The protein below binds the small molecule below.
Small molecule (SMILES): OCCOCOCc1cc(CCCCCOc2c(Cl)cc(C3=NCCO3)cc2Cl)on1

Binding-site contacts:
Ligand atom C4 contacts residue LEU106 of chain 10.A at 2.5 Å (hydrophobic).
Ligand atom C5A contacts residue PHE186 of chain 10.A at 3.5 Å (hydrophobic).
Ligand atom C6B contacts residue TYR152 of chain 10.A at 3.8 Å (hydrophobic).
Ligand atom O1A contacts residue PHE186 of chain 10.A at 2.9 Å.
Ligand atom C3B contacts residue MET224 of chain 10.A at 3.4 Å (hydrophobic).
Ligand atom N3A contacts residue ALA24 of chain 10.C at 3.6 Å.
Ligand atom C31 contacts residue ASN219 of chain 10.A at 3.8 Å.
Ligand atom O1A contacts residue ALA150 of chain 10.A at 3.8 Å.
Ligand atom N2 contacts residue ASN219 of chain 10.A at 3.4 Å (h-bond).
Ligand atom C31 contacts residue LEU106 of chain 10.A at 3.8 Å (hydrophobic).
Ligand atom C4C contacts residue TYR128 of chain 10.A at 3.5 Å (hydrophobic).
Ligand atom C3C contacts residue ILE104 of chain 10.A at 3.6 Å (hydrophobic).
Ligand atom C4B contacts residue PHE186 of chain 10.A at 3.4 Å (hydrophobic).
Ligand atom C4A contacts residue PRO174 of chain 10.A at 3.3 Å (hydrophobic).
Ligand atom C1C contacts residue TYR128 of chain 10.A at 3.5 Å (hydrophobic).
Ligand atom C4A contacts residue SER175 of chain 10.A at 3.8 Å.
Ligand atom C2B contacts residue MET224 of chain 10.A at 3.6 Å (hydrophobic).
Ligand atom CL2 contacts residue ILE104 of chain 10.A at 3.1 Å.
Ligand atom C4A contacts residue VAL176 of chain 10.A at 3.7 Å (hydrophobic).
Ligand atom N3A contacts residue PRO174 of chain 10.A at 3.6 Å (h-bond).
Ligand atom C2D contacts residue SER107 of chain 10.A at 3.8 Å.
Ligand atom O1D contacts residue SER107 of chain 10.A at 3.2 Å.
Ligand atom C1B contacts residue TYR152 of chain 10.A at 3.8 Å (hydrophobic).
Ligand atom C5B contacts residue TYR152 of chain 10.A at 3.8 Å (hydrophobic).
Ligand atom CL1 contacts residue VAL188 of chain 10.A at 3.5 Å.
Ligand atom O1 contacts residue MET221 of chain 10.A at 3.1 Å (h-bond).
Ligand atom C5A contacts residue ALA150 of chain 10.A at 3.2 Å (hydrophobic).
Ligand atom C3D contacts residue LEU116 of chain 10.A at 3.6 Å (hydrophobic).
Ligand atom C6B contacts residue VAL188 of chain 10.A at 3.8 Å (hydrophobic).
Ligand atom C5C contacts residue VAL188 of chain 10.A at 2.9 Å (hydrophobic).
Ligand atom C5A contacts residue VAL176 of chain 10.A at 3.2 Å (hydrophobic).
Ligand atom C1B contacts residue VAL188 of chain 10.A at 3.8 Å (hydrophobic).
Ligand atom C2A contacts residue PHE186 of chain 10.A at 3.3 Å (hydrophobic).
Ligand atom N2 contacts residue MET221 of chain 10.A at 3.5 Å (h-bond).
Ligand atom C3 contacts residue LEU106 of chain 10.A at 3.4 Å (hydrophobic).
Ligand atom CL2 contacts residue MET224 of chain 10.A at 2.9 Å.
Ligand atom C5 contacts residue LEU106 of chain 10.A at 3.5 Å (hydrophobic).
Ligand atom C3B contacts residue PHE186 of chain 10.A at 3.7 Å (hydrophobic).
Ligand atom O1B contacts residue TYR152 of chain 10.A at 3.8 Å.
Ligand atom CL1 contacts residue LEU25 of chain 10.C at 3.5 Å.

Sequence of chain 6.C:
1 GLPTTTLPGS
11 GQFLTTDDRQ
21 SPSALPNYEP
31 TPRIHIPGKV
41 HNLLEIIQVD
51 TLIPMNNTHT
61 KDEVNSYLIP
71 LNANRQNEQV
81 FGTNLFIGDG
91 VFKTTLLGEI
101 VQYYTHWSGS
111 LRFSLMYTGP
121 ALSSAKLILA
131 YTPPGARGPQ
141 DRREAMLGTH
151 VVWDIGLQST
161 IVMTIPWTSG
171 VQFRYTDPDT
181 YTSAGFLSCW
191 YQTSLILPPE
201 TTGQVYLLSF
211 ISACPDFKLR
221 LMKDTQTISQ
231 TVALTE

Sequence of chain 10.A:
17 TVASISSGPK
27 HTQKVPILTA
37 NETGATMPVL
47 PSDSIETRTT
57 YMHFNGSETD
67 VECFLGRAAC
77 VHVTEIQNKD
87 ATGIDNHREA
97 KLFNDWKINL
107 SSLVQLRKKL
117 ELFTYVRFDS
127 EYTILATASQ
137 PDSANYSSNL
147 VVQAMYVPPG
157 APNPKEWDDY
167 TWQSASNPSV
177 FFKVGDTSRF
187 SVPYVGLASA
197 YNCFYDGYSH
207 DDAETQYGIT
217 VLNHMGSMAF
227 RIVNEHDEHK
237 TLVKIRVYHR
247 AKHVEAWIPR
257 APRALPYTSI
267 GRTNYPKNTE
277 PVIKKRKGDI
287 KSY

Sequence of chain 10.C:
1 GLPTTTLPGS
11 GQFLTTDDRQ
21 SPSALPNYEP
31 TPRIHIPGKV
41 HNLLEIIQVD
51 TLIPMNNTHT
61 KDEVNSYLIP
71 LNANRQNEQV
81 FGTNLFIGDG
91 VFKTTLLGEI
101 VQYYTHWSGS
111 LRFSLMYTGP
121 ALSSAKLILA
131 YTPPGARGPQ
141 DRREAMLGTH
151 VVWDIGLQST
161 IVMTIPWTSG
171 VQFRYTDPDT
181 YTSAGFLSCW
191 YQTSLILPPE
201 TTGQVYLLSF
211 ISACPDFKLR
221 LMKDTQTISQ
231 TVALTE